Binding-site contacts:
Ligand atom C1 contacts residue ASN657 of chain 1.B at 1.4 Å.
Ligand atom C5 contacts residue ASN657 of chain 1.B at 3.7 Å.
Ligand atom O7 contacts residue VAL656 of chain 1.B at 4.5 Å.
Ligand atom C3 contacts residue ASN657 of chain 1.B at 3.7 Å.
Ligand atom O7 contacts residue ASN657 of chain 1.B at 4.3 Å.
Ligand atom O5 contacts residue ASN657 of chain 1.B at 2.4 Å (h-bond).
Ligand atom N2 contacts residue ASN657 of chain 1.B at 2.8 Å (h-bond).
Ligand atom C2 contacts residue ASN657 of chain 1.B at 2.4 Å.
Ligand atom C8 contacts residue ASN657 of chain 1.B at 3.7 Å.
Ligand atom C7 contacts residue ASN657 of chain 1.B at 3.4 Å.
Ligand atom C4 contacts residue ASN657 of chain 1.B at 4.2 Å.

A small-molecule ligand and the protein it binds are described below.
Small molecule (SMILES): CC(=O)N[C@@H]1[C@@H](O)[C@H](O)[C@@H](CO)O[C@H]1O

Sequence of chain 1.B:
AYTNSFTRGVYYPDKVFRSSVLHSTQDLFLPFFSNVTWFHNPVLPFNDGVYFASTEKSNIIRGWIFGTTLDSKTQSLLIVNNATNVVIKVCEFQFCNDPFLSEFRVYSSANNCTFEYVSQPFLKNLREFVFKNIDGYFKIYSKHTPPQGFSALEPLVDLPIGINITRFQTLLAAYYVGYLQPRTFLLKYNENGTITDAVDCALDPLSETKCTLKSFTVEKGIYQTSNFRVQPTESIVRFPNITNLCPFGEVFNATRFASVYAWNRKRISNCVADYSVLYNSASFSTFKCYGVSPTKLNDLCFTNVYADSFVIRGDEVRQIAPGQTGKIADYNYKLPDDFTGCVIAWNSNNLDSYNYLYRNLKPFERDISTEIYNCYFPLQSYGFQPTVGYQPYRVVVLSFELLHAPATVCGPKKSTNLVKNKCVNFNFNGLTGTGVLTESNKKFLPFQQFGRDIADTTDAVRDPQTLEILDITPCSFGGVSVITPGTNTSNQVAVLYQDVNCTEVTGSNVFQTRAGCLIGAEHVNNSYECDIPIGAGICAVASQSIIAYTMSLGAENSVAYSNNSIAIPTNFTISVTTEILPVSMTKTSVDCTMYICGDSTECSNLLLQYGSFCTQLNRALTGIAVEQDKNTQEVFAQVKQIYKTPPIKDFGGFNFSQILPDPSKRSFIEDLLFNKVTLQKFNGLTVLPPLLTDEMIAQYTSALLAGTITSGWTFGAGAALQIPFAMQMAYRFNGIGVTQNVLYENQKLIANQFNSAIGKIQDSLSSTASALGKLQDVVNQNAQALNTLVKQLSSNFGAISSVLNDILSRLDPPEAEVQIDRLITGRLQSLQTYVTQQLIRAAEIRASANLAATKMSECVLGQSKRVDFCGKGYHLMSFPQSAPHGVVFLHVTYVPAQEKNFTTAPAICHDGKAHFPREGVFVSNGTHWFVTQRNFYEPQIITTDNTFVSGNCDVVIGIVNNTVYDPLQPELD